Binding-site contacts:
Ligand atom C2 contacts residue ASN162 of chain 1.A at 2.7 Å.
Ligand atom O7 contacts residue ASN162 of chain 1.A at 3.7 Å.
Ligand atom C3 contacts residue ASN162 of chain 1.A at 3.9 Å.
Ligand atom O5 contacts residue ASN162 of chain 1.A at 2.4 Å (h-bond).
Ligand atom C1 contacts residue ASN162 of chain 1.A at 1.5 Å.
Ligand atom C5 contacts residue ASN162 of chain 1.A at 3.6 Å.
Ligand atom C7 contacts residue ASN162 of chain 1.A at 3.6 Å.
Ligand atom N2 contacts residue ASN162 of chain 1.A at 3.0 Å (h-bond).
Ligand atom C1 contacts residue GLU129 of chain 1.A at 4.3 Å.
Ligand atom C4 contacts residue ASN162 of chain 1.A at 4.3 Å.
Ligand atom N2 contacts residue GLU129 of chain 1.A at 4.5 Å.

The small molecule below binds the protein below.
Small molecule (SMILES): CC(=O)N[C@H]1[C@H](O[C@H]2[C@H](O)[C@@H](NC(C)=O)CO[C@@H]2CO)O[C@H](CO)[C@@H](O)[C@@H]1O

Sequence of chain 1.A:
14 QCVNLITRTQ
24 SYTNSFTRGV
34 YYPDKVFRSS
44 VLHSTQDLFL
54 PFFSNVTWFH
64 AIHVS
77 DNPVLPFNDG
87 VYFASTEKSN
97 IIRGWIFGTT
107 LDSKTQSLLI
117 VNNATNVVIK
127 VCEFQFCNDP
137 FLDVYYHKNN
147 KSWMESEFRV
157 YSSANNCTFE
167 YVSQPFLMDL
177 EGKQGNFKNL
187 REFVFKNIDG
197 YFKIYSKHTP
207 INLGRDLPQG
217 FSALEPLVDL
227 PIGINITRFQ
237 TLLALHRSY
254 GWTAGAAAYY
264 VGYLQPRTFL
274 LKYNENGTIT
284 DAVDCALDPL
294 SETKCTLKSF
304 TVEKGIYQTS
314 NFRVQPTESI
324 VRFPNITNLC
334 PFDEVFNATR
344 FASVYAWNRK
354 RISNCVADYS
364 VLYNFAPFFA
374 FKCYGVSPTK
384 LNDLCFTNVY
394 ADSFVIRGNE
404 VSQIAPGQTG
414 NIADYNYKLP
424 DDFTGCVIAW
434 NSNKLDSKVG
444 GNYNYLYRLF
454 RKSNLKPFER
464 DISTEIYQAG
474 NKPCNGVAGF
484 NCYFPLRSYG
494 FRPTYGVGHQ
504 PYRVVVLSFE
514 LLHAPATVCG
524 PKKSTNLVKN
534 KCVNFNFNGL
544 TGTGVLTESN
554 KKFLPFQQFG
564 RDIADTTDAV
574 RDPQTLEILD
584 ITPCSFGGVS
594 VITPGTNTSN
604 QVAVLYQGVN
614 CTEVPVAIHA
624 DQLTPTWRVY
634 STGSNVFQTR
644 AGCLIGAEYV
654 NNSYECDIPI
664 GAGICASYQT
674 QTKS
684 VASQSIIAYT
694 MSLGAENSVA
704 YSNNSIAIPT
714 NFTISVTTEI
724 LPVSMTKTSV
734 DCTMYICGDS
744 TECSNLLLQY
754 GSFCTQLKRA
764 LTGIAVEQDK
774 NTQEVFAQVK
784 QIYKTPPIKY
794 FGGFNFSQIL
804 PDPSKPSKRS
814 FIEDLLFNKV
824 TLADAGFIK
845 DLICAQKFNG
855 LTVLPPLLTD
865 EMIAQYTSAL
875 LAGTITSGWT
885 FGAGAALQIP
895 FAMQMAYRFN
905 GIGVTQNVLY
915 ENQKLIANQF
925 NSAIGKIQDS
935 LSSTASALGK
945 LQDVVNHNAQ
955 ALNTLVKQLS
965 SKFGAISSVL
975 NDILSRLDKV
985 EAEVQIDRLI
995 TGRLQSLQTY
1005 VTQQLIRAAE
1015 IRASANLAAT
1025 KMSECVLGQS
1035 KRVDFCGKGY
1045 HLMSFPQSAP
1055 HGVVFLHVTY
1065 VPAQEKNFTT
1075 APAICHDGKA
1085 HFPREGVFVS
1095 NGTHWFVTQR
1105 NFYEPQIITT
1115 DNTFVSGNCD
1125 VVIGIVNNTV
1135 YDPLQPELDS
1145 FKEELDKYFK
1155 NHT